Sequence of chain 18.C:
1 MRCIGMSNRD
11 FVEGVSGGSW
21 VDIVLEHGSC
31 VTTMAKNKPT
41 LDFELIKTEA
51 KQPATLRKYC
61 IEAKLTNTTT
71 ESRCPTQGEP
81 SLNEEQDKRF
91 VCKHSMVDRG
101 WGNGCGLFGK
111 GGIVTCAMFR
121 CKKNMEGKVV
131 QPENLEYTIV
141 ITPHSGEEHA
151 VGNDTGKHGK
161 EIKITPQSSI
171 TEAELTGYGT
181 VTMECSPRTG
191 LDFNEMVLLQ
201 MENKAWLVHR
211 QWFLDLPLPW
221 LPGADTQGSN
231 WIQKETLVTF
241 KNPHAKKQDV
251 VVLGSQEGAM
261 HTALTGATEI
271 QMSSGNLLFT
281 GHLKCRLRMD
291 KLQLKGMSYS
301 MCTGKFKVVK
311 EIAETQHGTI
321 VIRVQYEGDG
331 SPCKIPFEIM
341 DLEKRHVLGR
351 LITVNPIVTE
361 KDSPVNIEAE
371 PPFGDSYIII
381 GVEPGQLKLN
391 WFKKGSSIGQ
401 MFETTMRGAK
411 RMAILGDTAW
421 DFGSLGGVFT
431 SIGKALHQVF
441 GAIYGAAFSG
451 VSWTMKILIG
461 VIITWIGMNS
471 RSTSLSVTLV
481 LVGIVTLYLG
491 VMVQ

Binding-site contacts:
Ligand atom C8 contacts residue ARG89 of chain 18.C at 3.3 Å.
Ligand atom C8 contacts residue ASN67 of chain 18.C at 4.4 Å.
Ligand atom C7 contacts residue PHE90 of chain 18.C at 4.2 Å (hydrophobic).
Ligand atom C1 contacts residue ASN67 of chain 18.C at 1.4 Å.
Ligand atom C1 contacts residue MET118 of chain 18.C at 4.1 Å (hydrophobic).
Ligand atom C7 contacts residue SER300 of chain 17.E at 3.4 Å.
Ligand atom O7 contacts residue PHE90 of chain 18.C at 4.4 Å.
Ligand atom C8 contacts residue MET118 of chain 18.C at 3.8 Å (hydrophobic).
Ligand atom C7 contacts residue ASN67 of chain 18.C at 3.3 Å.
Ligand atom N2 contacts residue MET118 of chain 18.C at 3.6 Å.
Ligand atom C7 contacts residue MET118 of chain 18.C at 4.0 Å (hydrophobic).
Ligand atom N2 contacts residue SER300 of chain 17.E at 3.9 Å.
Ligand atom C8 contacts residue SER300 of chain 17.E at 1.9 Å.
Ligand atom C5 contacts residue ASN67 of chain 18.C at 3.7 Å.
Ligand atom O5 contacts residue ASN67 of chain 18.C at 2.4 Å (h-bond).
Ligand atom N2 contacts residue ASN67 of chain 18.C at 2.9 Å (h-bond).
Ligand atom O7 contacts residue ASN67 of chain 18.C at 3.3 Å (h-bond).
Ligand atom C2 contacts residue MET118 of chain 18.C at 4.5 Å (hydrophobic).
Ligand atom C4 contacts residue ASN67 of chain 18.C at 4.2 Å.
Ligand atom C3 contacts residue ASN67 of chain 18.C at 3.8 Å.
Ligand atom O7 contacts residue SER300 of chain 17.E at 4.3 Å.
Ligand atom C8 contacts residue PHE90 of chain 18.C at 3.7 Å (hydrophobic).
Ligand atom C2 contacts residue ASN67 of chain 18.C at 2.5 Å.

The small molecule below binds the protein below.
Small molecule (SMILES): CC(=O)N[C@@H]1[C@@H](O)[C@H](O)[C@@H](CO)O[C@H]1O

Sequence of chain 17.E:
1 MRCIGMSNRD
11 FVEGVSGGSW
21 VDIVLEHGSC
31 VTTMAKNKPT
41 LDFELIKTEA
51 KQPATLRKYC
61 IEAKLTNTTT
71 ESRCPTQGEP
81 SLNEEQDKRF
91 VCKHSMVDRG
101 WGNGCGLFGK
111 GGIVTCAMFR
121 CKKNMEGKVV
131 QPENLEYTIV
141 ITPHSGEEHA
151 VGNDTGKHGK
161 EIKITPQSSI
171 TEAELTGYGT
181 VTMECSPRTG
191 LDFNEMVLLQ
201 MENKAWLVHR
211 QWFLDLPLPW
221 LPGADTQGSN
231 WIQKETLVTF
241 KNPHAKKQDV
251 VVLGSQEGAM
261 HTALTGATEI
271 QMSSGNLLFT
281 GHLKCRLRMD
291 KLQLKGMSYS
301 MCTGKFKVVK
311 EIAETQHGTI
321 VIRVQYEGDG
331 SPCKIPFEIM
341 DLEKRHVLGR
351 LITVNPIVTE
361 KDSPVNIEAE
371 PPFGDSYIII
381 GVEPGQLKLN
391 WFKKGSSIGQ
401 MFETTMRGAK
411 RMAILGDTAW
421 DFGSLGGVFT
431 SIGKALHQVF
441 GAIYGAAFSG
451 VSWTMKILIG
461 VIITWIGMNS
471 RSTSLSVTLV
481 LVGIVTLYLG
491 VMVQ